The protein below binds the small molecule below.
Small molecule (SMILES): CC(C)C[C@H](NC(=O)[C@@H]1CCCN1C(=O)[C@H](CCCCN)NC(=O)[C@H](CCCCN(CCc1ccccc1)C(C)C)NC(=O)[C@@H](NC(=O)CNC(=O)CN)C(C)C)C(=O)N[C@H](C=O)CCCN=C(N)N

Binding-site contacts:
Ligand atom NZ contacts residue GLU43 of chain 1.H at 2.5 Å (salt-bridge).
Ligand atom C02 contacts residue TRP18 of chain 1.H at 3.2 Å (hydrophobic).
Ligand atom C06 contacts residue TRP18 of chain 1.H at 3.2 Å (hydrophobic).
Ligand atom C04 contacts residue ARG17 of chain 1.H at 3.4 Å.
Ligand atom C contacts residue LEU23 of chain 1.H at 3.6 Å (hydrophobic).
Ligand atom CD1 contacts residue LEU15 of chain 1.H at 3.6 Å (hydrophobic).
Ligand atom C contacts residue GLU43 of chain 1.H at 3.7 Å.
Ligand atom C03 contacts residue ARG17 of chain 1.H at 3.5 Å.
Ligand atom CD contacts residue TYR24 of chain 1.H at 3.3 Å (hydrophobic).
Ligand atom CA contacts residue ASP45 of chain 1.H at 3.2 Å.
Ligand atom CB contacts residue LEU22 of chain 1.H at 3.6 Å (hydrophobic).
Ligand atom C contacts residue GLU43 of chain 1.H at 3.2 Å.
Ligand atom N contacts residue ASP45 of chain 1.H at 2.7 Å (salt-bridge).
Ligand atom CA contacts residue GLU43 of chain 1.H at 3.6 Å.
Ligand atom CA contacts residue LEU23 of chain 1.H at 3.4 Å (hydrophobic).
Ligand atom O contacts residue ASP44 of chain 1.H at 3.3 Å.
Ligand atom C06 contacts residue PHE48 of chain 1.H at 3.3 Å (hydrophobic).
Ligand atom N contacts residue GLU43 of chain 1.H at 3.7 Å.
Ligand atom N contacts residue GLU43 of chain 1.H at 3.5 Å (salt-bridge).
Ligand atom CG contacts residue TYR24 of chain 1.H at 3.4 Å (hydrophobic).
Ligand atom C12 contacts residue TRP18 of chain 1.H at 3.5 Å (hydrophobic).
Ligand atom CA contacts residue ZN1 of chain 1.Y at 3.4 Å.
Ligand atom C03 contacts residue TRP18 of chain 1.H at 3.1 Å (hydrophobic).
Ligand atom C03 contacts residue ALA16 of chain 1.H at 3.5 Å (hydrophobic).
Ligand atom CE contacts residue TYR24 of chain 1.H at 3.6 Å (hydrophobic).
Ligand atom O contacts residue TYR24 of chain 1.H at 3.6 Å.
Ligand atom O contacts residue GLU43 of chain 1.H at 2.8 Å (salt-bridge).
Ligand atom CG contacts residue LEU23 of chain 1.H at 3.5 Å (hydrophobic).
Ligand atom N contacts residue ZN1 of chain 1.Y at 2.1 Å.
Ligand atom C04 contacts residue TRP18 of chain 1.H at 3.6 Å (hydrophobic).
Ligand atom O contacts residue GLU43 of chain 1.H at 3.1 Å (salt-bridge).
Ligand atom C11 contacts residue TRP18 of chain 1.H at 3.5 Å (hydrophobic).
Ligand atom C11 contacts residue TYR24 of chain 1.H at 3.4 Å (hydrophobic).
Ligand atom C05 contacts residue TRP18 of chain 1.H at 3.1 Å (hydrophobic).
Ligand atom N contacts residue TYR24 of chain 1.H at 3.6 Å.
Ligand atom NE contacts residue LEU22 of chain 1.H at 3.5 Å.
Ligand atom CD1 contacts residue LEU23 of chain 1.H at 3.6 Å (hydrophobic).
Ligand atom N contacts residue LEU23 of chain 1.H at 2.9 Å (h-bond).
Ligand atom C02 contacts residue TYR24 of chain 1.H at 3.6 Å (hydrophobic).
Ligand atom C06 contacts residue PHE42 of chain 1.H at 3.7 Å (hydrophobic).

Sequence of chain 1.H:
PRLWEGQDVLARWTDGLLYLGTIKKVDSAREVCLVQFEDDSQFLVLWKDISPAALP